Sequence of chain 1.B:
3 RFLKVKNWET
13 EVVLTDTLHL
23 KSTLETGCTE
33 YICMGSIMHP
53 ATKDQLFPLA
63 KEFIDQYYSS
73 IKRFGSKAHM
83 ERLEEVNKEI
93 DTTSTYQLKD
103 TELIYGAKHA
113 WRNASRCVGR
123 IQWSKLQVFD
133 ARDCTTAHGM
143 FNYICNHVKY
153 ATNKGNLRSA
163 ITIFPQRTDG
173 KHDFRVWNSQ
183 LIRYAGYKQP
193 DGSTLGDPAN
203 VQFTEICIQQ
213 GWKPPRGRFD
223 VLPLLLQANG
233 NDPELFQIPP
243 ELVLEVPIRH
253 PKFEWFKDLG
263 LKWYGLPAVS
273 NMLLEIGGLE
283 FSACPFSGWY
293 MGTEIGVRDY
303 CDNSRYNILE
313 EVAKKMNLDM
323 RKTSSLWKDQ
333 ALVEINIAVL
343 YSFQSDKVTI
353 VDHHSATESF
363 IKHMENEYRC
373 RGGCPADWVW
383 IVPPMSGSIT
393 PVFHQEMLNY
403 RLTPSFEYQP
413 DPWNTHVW

Sequence of chain 1.A:
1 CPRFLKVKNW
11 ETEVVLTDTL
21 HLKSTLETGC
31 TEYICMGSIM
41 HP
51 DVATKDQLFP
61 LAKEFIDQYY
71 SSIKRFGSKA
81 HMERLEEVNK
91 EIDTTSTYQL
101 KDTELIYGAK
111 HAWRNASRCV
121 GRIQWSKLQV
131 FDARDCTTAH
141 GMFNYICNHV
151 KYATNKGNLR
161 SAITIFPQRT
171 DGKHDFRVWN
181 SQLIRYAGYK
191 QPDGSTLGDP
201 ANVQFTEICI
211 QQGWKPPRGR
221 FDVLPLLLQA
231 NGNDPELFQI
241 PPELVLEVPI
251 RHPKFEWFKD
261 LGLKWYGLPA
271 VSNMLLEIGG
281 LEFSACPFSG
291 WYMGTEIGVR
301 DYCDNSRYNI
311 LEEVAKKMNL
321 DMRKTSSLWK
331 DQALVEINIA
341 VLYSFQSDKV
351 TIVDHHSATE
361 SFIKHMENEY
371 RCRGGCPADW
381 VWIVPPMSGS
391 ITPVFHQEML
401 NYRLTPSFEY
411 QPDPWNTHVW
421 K

This small molecule binds to this protein.
Small molecule (SMILES): Nc1ccc2ccc(CNCCCc3cncc(F)c3)cc2n1

Binding-site contacts:
Ligand atom N02 contacts residue TRP291 of chain 1.A at 2.7 Å (h-bond).
Ligand atom C22 contacts residue TRP10 of chain 1.B at 3.8 Å (hydrophobic).
Ligand atom N21 contacts residue HIS41 of chain 1.A at 3.0 Å (h-bond).
Ligand atom C08 contacts residue HEM1 of chain 1.C at 3.7 Å.
Ligand atom C07 contacts residue VAL271 of chain 1.A at 3.2 Å (hydrophobic).
Ligand atom C07 contacts residue HEM1 of chain 1.C at 3.5 Å.
Ligand atom N02 contacts residue GLU296 of chain 1.A at 2.7 Å (salt-bridge).
Ligand atom N02 contacts residue HEM1 of chain 1.C at 3.7 Å.
Ligand atom N21 contacts residue MET40 of chain 1.A at 4.1 Å.
Ligand atom C04 contacts residue HEM1 of chain 1.C at 3.1 Å.
Ligand atom C11 contacts residue VAL271 of chain 1.A at 4.1 Å (hydrophobic).
Ligand atom C05 contacts residue VAL271 of chain 1.A at 4.1 Å (hydrophobic).
Ligand atom C02 contacts residue GLU296 of chain 1.A at 3.5 Å.
Ligand atom C06 contacts residue HEM1 of chain 1.C at 3.4 Å.
Ligand atom N01 contacts residue GLU296 of chain 1.A at 2.7 Å (salt-bridge).
Ligand atom C06 contacts residue PHE288 of chain 1.A at 3.9 Å (hydrophobic).
Ligand atom C03 contacts residue HEM1 of chain 1.C at 2.9 Å.
Ligand atom N02 contacts residue PRO269 of chain 1.A at 3.7 Å.
Ligand atom C09 contacts residue HEM1 of chain 1.C at 3.4 Å.
Ligand atom C06 contacts residue VAL271 of chain 1.A at 3.5 Å (hydrophobic).
Ligand atom C10 contacts residue HEM1 of chain 1.C at 3.9 Å.
Ligand atom C09 contacts residue GLU296 of chain 1.A at 3.5 Å.
Ligand atom C02 contacts residue TRP291 of chain 1.A at 3.9 Å (hydrophobic).
Ligand atom C13 contacts residue HEM1 of chain 1.C at 3.4 Å.
Ligand atom C14 contacts residue TRP382 of chain 1.A at 3.8 Å (hydrophobic).
Ligand atom C15 contacts residue HEM1 of chain 1.C at 4.1 Å.
Ligand atom C22 contacts residue MET40 of chain 1.A at 3.7 Å (hydrophobic).
Ligand atom C22 contacts residue HIS41 of chain 1.A at 4.0 Å.
Ligand atom C08 contacts residue VAL271 of chain 1.A at 3.5 Å (hydrophobic).
Ligand atom C10 contacts residue GLU296 of chain 1.A at 3.5 Å.
Ligand atom C05 contacts residue HEM1 of chain 1.C at 3.6 Å.
Ligand atom C02 contacts residue HEM1 of chain 1.C at 3.7 Å.
Ligand atom N02 contacts residue TYR292 of chain 1.A at 3.8 Å.
Ligand atom N12 contacts residue HEM1 of chain 1.C at 2.9 Å (h-bond).
Ligand atom C14 contacts residue HEM1 of chain 1.C at 3.4 Å.
Ligand atom C23 contacts residue MET40 of chain 1.A at 3.7 Å (hydrophobic).
Ligand atom C09 contacts residue VAL271 of chain 1.A at 4.1 Å (hydrophobic).
Ligand atom C26 contacts residue HIS41 of chain 1.A at 3.6 Å.
Ligand atom C11 contacts residue HEM1 of chain 1.C at 3.0 Å.
Ligand atom F23 contacts residue MET40 of chain 1.A at 3.4 Å.